Sequence of chain 1.B:
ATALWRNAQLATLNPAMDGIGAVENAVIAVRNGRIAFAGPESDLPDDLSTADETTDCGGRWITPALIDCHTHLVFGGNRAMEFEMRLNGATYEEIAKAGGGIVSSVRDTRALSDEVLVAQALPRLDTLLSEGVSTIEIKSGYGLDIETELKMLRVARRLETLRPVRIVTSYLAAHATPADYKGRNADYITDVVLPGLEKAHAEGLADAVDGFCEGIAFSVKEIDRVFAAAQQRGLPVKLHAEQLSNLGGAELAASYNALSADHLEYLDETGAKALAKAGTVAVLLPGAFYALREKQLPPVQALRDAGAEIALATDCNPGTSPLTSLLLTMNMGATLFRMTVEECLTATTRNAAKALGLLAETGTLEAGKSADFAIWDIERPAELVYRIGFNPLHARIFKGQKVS

Binding-site contacts:
Ligand atom C contacts residue FE1 of chain 1.D at 4.0 Å.
Ligand atom NF contacts residue PRO332 of chain 1.B at 4.3 Å.
Ligand atom CB contacts residue ILE116 of chain 1.B at 4.0 Å (hydrophobic).
Ligand atom O1 contacts residue HIS86 of chain 1.B at 2.9 Å (h-bond).
Ligand atom O1 contacts residue ASP329 of chain 1.B at 4.3 Å.
Ligand atom CB contacts residue HIS189 of chain 1.B at 3.5 Å.
Ligand atom CG contacts residue PHE226 of chain 1.B at 3.5 Å (hydrophobic).
Ligand atom O1 contacts residue HIS189 of chain 1.B at 3.3 Å (h-bond).
Ligand atom CF contacts residue TYR156 of chain 1.B at 3.0 Å (hydrophobic).
Ligand atom CA contacts residue THR334 of chain 1.B at 3.9 Å.
Ligand atom C contacts residue HIS86 of chain 1.B at 4.1 Å.
Ligand atom N contacts residue TYR156 of chain 1.B at 2.9 Å (h-bond).
Ligand atom O1 contacts residue TYR156 of chain 1.B at 4.2 Å.
Ligand atom OE1 contacts residue PHE226 of chain 1.B at 3.9 Å.
Ligand atom O2 contacts residue FE1 of chain 1.D at 3.9 Å.
Ligand atom NF contacts residue GLY333 of chain 1.B at 3.1 Å (h-bond).
Ligand atom O2 contacts residue HIS189 of chain 1.B at 3.7 Å.
Ligand atom OE1 contacts residue ILE230 of chain 1.B at 3.9 Å.
Ligand atom C contacts residue HIS189 of chain 1.B at 3.3 Å.
Ligand atom OE2 contacts residue ILE230 of chain 1.B at 3.1 Å.
Ligand atom NF contacts residue ARG93 of chain 1.B at 3.5 Å (salt-bridge).
Ligand atom CF contacts residue ASN331 of chain 1.B at 4.0 Å.
Ligand atom O1 contacts residue FE1 of chain 1.D at 3.2 Å.
Ligand atom OE2 contacts residue PHE226 of chain 1.B at 4.0 Å.
Ligand atom O2 contacts residue HIS254 of chain 1.B at 3.8 Å.
Ligand atom O1 contacts residue HIS254 of chain 1.B at 4.0 Å.
Ligand atom CD contacts residue PHE226 of chain 1.B at 3.6 Å (hydrophobic).
Ligand atom N contacts residue THR334 of chain 1.B at 4.3 Å.
Ligand atom CD contacts residue ILE230 of chain 1.B at 3.7 Å (hydrophobic).
Ligand atom O1 contacts residue ASN331 of chain 1.B at 4.2 Å.
Ligand atom N contacts residue ASN331 of chain 1.B at 4.0 Å.
Ligand atom NF contacts residue TYR156 of chain 1.B at 3.4 Å (h-bond).
Ligand atom NF contacts residue THR334 of chain 1.B at 3.6 Å (h-bond).
Ligand atom CA contacts residue HIS189 of chain 1.B at 3.8 Å.
Ligand atom N contacts residue HIS189 of chain 1.B at 3.8 Å.
Ligand atom C contacts residue THR334 of chain 1.B at 4.2 Å.
Ligand atom OE1 contacts residue ILE116 of chain 1.B at 3.8 Å.
Ligand atom CF contacts residue GLY333 of chain 1.B at 4.3 Å.
Ligand atom CF contacts residue ARG93 of chain 1.B at 4.1 Å.
Ligand atom NF contacts residue ASN331 of chain 1.B at 3.2 Å (h-bond).

A protein and the small-molecule ligand that binds it are described below.
Small molecule (SMILES): [H]/N=C\N[C@@H](CCC(=O)O)C(=O)O